Binding-site contacts:
Ligand atom C30 contacts residue TYR231 of chain 1.A at 3.5 Å (hydrophobic).
Ligand atom O36 contacts residue ILE129 of chain 1.A at 3.1 Å.
Ligand atom C14 contacts residue LEU51 of chain 1.A at 3.4 Å (hydrophobic).
Ligand atom O07 contacts residue ARG99 of chain 1.A at 2.8 Å (salt-bridge).
Ligand atom C15 contacts residue THR52 of chain 1.A at 3.1 Å.
Ligand atom C18 contacts residue ALA55 of chain 1.A at 3.8 Å (hydrophobic).
Ligand atom C15 contacts residue MET48 of chain 1.A at 3.6 Å (hydrophobic).
Ligand atom C15 contacts residue LEU230 of chain 1.A at 3.9 Å (hydrophobic).
Ligand atom C03 contacts residue LEU92 of chain 1.A at 3.2 Å (hydrophobic).
Ligand atom C03 contacts residue LEU96 of chain 1.A at 3.9 Å (hydrophobic).
Ligand atom O07 contacts residue GLU58 of chain 1.A at 2.7 Å (salt-bridge).
Ligand atom C23 contacts residue CYS235 of chain 1.A at 3.0 Å (hydrophobic).
Ligand atom C20 contacts residue TRP88 of chain 1.A at 3.7 Å (hydrophobic).
Ligand atom C14 contacts residue MET48 of chain 1.A at 3.7 Å (hydrophobic).
Ligand atom O07 contacts residue LEU92 of chain 1.A at 3.6 Å.
Ligand atom C32 contacts residue ILE129 of chain 1.A at 3.8 Å (hydrophobic).
Ligand atom C24 contacts residue CYS235 of chain 1.A at 1.8 Å (hydrophobic).
Ligand atom C01 contacts residue GLU58 of chain 1.A at 3.0 Å.
Ligand atom C09 contacts residue PHE109 of chain 1.A at 3.9 Å (hydrophobic).
Ligand atom C05 contacts residue PHE109 of chain 1.A at 3.5 Å (hydrophobic).
Ligand atom C25 contacts residue CYS235 of chain 1.A at 2.4 Å (hydrophobic).
Ligand atom O11 contacts residue LEU51 of chain 1.A at 3.7 Å.
Ligand atom C02 contacts residue LEU92 of chain 1.A at 3.9 Å (hydrophobic).
Ligand atom C34 contacts residue HIS229 of chain 1.A at 3.9 Å.
Ligand atom C10 contacts residue PHE109 of chain 1.A at 3.8 Å (hydrophobic).
Ligand atom C26 contacts residue CYS235 of chain 1.A at 3.9 Å (hydrophobic).
Ligand atom C14 contacts residue THR52 of chain 1.A at 3.8 Å.
Ligand atom O36 contacts residue HIS229 of chain 1.A at 2.3 Å (h-bond).
Ligand atom C06 contacts residue LEU51 of chain 1.A at 3.9 Å (hydrophobic).
Ligand atom S08 contacts residue PHE109 of chain 1.A at 3.8 Å.
Ligand atom C34 contacts residue LEU230 of chain 1.A at 3.8 Å (hydrophobic).
Ligand atom C17 contacts residue TRP88 of chain 1.A at 3.8 Å (hydrophobic).
Ligand atom C33 contacts residue HIS229 of chain 1.A at 3.4 Å.
Ligand atom C01 contacts residue LEU54 of chain 1.A at 3.9 Å (hydrophobic).
Ligand atom C17 contacts residue LEU230 of chain 1.A at 3.9 Å (hydrophobic).
Ligand atom C04 contacts residue PHE109 of chain 1.A at 3.6 Å (hydrophobic).
Ligand atom C29 contacts residue TYR231 of chain 1.A at 3.7 Å (hydrophobic).
Ligand atom C02 contacts residue GLU58 of chain 1.A at 3.2 Å.
Ligand atom C02 contacts residue ARG99 of chain 1.A at 3.9 Å.
Ligand atom C17 contacts residue ALA55 of chain 1.A at 3.6 Å (hydrophobic).

Sequence of chain 1.A:
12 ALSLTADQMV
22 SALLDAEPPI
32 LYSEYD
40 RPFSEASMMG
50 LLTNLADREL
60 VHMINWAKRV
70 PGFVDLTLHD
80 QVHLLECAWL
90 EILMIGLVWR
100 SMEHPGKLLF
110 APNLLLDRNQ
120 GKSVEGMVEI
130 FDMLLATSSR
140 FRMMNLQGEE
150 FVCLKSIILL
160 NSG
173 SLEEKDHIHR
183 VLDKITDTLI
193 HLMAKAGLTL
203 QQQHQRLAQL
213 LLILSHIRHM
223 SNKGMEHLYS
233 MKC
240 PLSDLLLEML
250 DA

The protein below binds the small molecule below.
Small molecule (SMILES): CN(C)C(=O)/C=C\CNCCOc1ccc(Oc2c(-c3ccc(O)cc3)sc3cc(O)ccc23)cc1